Sequence of chain 1.B:
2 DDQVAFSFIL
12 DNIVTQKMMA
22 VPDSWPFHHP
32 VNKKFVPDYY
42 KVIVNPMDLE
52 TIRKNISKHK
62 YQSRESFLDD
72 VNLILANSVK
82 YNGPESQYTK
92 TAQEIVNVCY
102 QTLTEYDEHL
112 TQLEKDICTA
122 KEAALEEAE

Binding-site contacts:
Ligand atom C3 contacts residue PRO27 of chain 1.B at 3.8 Å (hydrophobic).
Ligand atom C22 contacts residue ASN33 of chain 1.B at 3.9 Å.
Ligand atom C17 contacts residue TRP26 of chain 1.B at 3.8 Å (hydrophobic).
Ligand atom C18 contacts residue TRP26 of chain 1.B at 3.6 Å (hydrophobic).
Ligand atom O23 contacts residue ASN33 of chain 1.B at 2.8 Å (h-bond).
Ligand atom C16 contacts residue VAL37 of chain 1.B at 4.0 Å (hydrophobic).
Ligand atom C10 contacts residue TYR82 of chain 1.B at 4.0 Å (hydrophobic).
Ligand atom C3 contacts residue VAL32 of chain 1.B at 3.5 Å (hydrophobic).
Ligand atom C9 contacts residue VAL37 of chain 1.B at 3.6 Å (hydrophobic).
Ligand atom C19 contacts residue PHE36 of chain 1.B at 3.8 Å (hydrophobic).
Ligand atom C10 contacts residue ASN83 of chain 1.B at 3.5 Å.
Ligand atom C1 contacts residue VAL32 of chain 1.B at 3.6 Å (hydrophobic).
Ligand atom C22 contacts residue PHE36 of chain 1.B at 3.7 Å (hydrophobic).
Ligand atom C6 contacts residue PRO27 of chain 1.B at 3.5 Å (hydrophobic).
Ligand atom C26 contacts residue PRO31 of chain 1.B at 4.0 Å (hydrophobic).
Ligand atom C4 contacts residue PHE28 of chain 1.B at 3.3 Å (hydrophobic).
Ligand atom N11 contacts residue TYR82 of chain 1.B at 3.8 Å.
Ligand atom N11 contacts residue ASN83 of chain 1.B at 2.7 Å (h-bond).
Ligand atom C2 contacts residue PRO27 of chain 1.B at 3.3 Å (hydrophobic).
Ligand atom C2 contacts residue VAL32 of chain 1.B at 3.5 Å (hydrophobic).
Ligand atom C6 contacts residue VAL32 of chain 1.B at 3.8 Å (hydrophobic).
Ligand atom O23 contacts residue VAL32 of chain 1.B at 3.8 Å.
Ligand atom C13 contacts residue ASN83 of chain 1.B at 3.8 Å.
Ligand atom N5 contacts residue PRO27 of chain 1.B at 3.9 Å.
Ligand atom C1 contacts residue MET48 of chain 1.B at 3.2 Å (hydrophobic).
Ligand atom C3 contacts residue TYR40 of chain 1.B at 3.6 Å (hydrophobic).
Ligand atom C10 contacts residue TYR89 of chain 1.B at 3.5 Å (hydrophobic).
Ligand atom C14 contacts residue ASN83 of chain 1.B at 3.7 Å.
Ligand atom C3 contacts residue PHE28 of chain 1.B at 4.0 Å (hydrophobic).
Ligand atom C1 contacts residue ASP49 of chain 1.B at 3.6 Å.
Ligand atom C1 contacts residue HIS30 of chain 1.B at 3.8 Å.
Ligand atom C13 contacts residue TYR89 of chain 1.B at 3.7 Å (hydrophobic).
Ligand atom C9 contacts residue TYR89 of chain 1.B at 3.8 Å (hydrophobic).
Ligand atom C25 contacts residue TRP26 of chain 1.B at 3.9 Å (hydrophobic).
Ligand atom C19 contacts residue TRP26 of chain 1.B at 4.0 Å (hydrophobic).
Ligand atom C8 contacts residue TYR89 of chain 1.B at 4.0 Å (hydrophobic).
Ligand atom C4 contacts residue PRO27 of chain 1.B at 3.4 Å (hydrophobic).
Ligand atom N11 contacts residue TYR89 of chain 1.B at 3.4 Å.
Ligand atom O15 contacts residue ASN83 of chain 1.B at 2.7 Å (h-bond).
Ligand atom O23 contacts residue PHE36 of chain 1.B at 3.4 Å.

The protein below binds the small molecule below.
Small molecule (SMILES): C/C=C/Cn1cc(-c2cccc(C(=O)N(C)C)c2)c2cc[nH]c2c1=O